Sequence of chain 1.C:
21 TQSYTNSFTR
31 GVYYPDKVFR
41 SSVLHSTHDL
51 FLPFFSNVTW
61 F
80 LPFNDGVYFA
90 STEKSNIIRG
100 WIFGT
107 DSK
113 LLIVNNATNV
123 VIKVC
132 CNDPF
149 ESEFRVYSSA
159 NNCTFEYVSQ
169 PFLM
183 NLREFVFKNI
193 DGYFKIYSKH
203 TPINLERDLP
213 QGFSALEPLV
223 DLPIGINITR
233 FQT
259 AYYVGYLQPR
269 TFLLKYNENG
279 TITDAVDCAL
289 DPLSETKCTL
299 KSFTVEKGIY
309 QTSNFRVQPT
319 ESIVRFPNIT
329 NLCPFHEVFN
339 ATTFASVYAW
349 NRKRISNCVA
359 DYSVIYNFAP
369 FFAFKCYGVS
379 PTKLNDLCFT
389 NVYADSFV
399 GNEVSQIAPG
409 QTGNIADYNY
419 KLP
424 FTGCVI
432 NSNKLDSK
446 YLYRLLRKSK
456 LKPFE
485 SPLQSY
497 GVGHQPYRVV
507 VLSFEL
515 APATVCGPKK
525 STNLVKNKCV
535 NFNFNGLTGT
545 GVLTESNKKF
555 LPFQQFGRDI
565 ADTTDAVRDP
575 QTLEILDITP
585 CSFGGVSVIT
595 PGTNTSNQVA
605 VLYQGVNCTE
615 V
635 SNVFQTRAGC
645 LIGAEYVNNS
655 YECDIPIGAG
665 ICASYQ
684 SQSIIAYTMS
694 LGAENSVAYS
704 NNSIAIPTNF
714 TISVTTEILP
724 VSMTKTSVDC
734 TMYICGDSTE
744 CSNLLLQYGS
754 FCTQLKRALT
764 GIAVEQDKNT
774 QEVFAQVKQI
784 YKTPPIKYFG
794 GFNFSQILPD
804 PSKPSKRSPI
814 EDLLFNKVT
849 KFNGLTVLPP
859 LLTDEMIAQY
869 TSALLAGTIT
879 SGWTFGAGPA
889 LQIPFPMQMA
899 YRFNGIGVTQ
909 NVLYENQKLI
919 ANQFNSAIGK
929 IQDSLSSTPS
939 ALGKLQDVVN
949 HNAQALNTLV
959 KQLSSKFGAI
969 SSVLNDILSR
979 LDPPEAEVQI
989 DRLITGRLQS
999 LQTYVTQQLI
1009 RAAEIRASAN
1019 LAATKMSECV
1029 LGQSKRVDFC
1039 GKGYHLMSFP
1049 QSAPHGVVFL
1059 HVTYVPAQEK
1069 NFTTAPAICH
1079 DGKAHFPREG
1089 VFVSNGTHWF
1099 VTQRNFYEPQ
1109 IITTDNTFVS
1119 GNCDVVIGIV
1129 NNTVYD

Binding-site contacts:
Ligand atom C2 contacts residue ASN652 of chain 1.C at 2.5 Å.
Ligand atom C8 contacts residue TYR650 of chain 1.C at 4.0 Å (hydrophobic).
Ligand atom O7 contacts residue ASN652 of chain 1.C at 3.1 Å.
Ligand atom C1 contacts residue ASN652 of chain 1.C at 1.4 Å.
Ligand atom O7 contacts residue VAL651 of chain 1.C at 2.9 Å (h-bond).
Ligand atom C4 contacts residue ASN652 of chain 1.C at 4.2 Å.
Ligand atom C7 contacts residue TYR650 of chain 1.C at 4.1 Å (hydrophobic).
Ligand atom C7 contacts residue ASN652 of chain 1.C at 3.3 Å.
Ligand atom C5 contacts residue ASN652 of chain 1.C at 3.7 Å.
Ligand atom C8 contacts residue ASN652 of chain 1.C at 4.4 Å.
Ligand atom O5 contacts residue ASN652 of chain 1.C at 2.4 Å (h-bond).
Ligand atom C3 contacts residue ASN652 of chain 1.C at 3.8 Å.
Ligand atom C7 contacts residue VAL651 of chain 1.C at 4.0 Å (hydrophobic).
Ligand atom O7 contacts residue TYR650 of chain 1.C at 3.6 Å.
Ligand atom N2 contacts residue ASN652 of chain 1.C at 2.9 Å (h-bond).

This small molecule binds to this protein.
Small molecule (SMILES): CC(=O)N[C@@H]1[C@@H](O)[C@H](O)[C@@H](CO)O[C@H]1O